Binding-site contacts:
Ligand atom C2 contacts residue ASN304 of chain 1.A at 2.4 Å.
Ligand atom C5 contacts residue ASN304 of chain 1.A at 3.7 Å.
Ligand atom C8 contacts residue LEU302 of chain 1.A at 4.5 Å (hydrophobic).
Ligand atom C3 contacts residue ASN304 of chain 1.A at 3.8 Å.
Ligand atom N2 contacts residue ASN304 of chain 1.A at 2.9 Å (h-bond).
Ligand atom C8 contacts residue PRO303 of chain 1.A at 4.2 Å (hydrophobic).
Ligand atom C1 contacts residue ASN304 of chain 1.A at 1.4 Å.
Ligand atom N2 contacts residue VAL298 of chain 1.A at 4.2 Å.
Ligand atom O5 contacts residue ASN304 of chain 1.A at 2.4 Å (h-bond).
Ligand atom O7 contacts residue ASN304 of chain 1.A at 3.4 Å (h-bond).
Ligand atom C8 contacts residue ASN304 of chain 1.A at 4.4 Å.
Ligand atom C1 contacts residue VAL298 of chain 1.A at 4.4 Å (hydrophobic).
Ligand atom C4 contacts residue ASN304 of chain 1.A at 4.2 Å.
Ligand atom C7 contacts residue ASN304 of chain 1.A at 3.3 Å.

Sequence of chain 1.A:
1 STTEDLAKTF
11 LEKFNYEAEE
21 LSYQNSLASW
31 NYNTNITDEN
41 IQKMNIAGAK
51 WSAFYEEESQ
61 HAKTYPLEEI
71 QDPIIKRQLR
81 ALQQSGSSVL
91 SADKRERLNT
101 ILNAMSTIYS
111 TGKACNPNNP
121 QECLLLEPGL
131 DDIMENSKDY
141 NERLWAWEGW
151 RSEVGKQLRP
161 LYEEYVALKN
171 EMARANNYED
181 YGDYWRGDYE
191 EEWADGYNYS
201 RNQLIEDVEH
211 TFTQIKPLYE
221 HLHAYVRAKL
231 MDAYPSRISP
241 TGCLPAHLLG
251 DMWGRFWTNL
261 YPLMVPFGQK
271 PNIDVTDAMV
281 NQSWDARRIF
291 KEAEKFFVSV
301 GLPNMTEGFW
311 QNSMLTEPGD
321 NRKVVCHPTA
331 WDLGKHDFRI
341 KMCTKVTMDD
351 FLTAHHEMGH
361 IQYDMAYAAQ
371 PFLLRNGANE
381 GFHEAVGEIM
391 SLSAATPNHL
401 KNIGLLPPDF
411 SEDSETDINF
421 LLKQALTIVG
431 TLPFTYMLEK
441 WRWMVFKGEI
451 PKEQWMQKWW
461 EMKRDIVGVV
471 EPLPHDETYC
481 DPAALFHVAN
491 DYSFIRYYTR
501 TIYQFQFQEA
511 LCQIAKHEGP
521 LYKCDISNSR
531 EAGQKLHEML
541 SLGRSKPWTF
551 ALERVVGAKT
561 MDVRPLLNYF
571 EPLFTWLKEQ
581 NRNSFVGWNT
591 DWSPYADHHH

The protein below binds the small molecule below.
Small molecule (SMILES): CC(=O)N[C@@H]1[C@@H](O)[C@H](O)[C@@H](CO)O[C@H]1O